This protein binds this small molecule.
Small molecule (SMILES): CC(=O)N[C@@H]1[C@@H](O)[C@H](O)[C@@H](CO)O[C@H]1O

Binding-site contacts:
Ligand atom C8 contacts residue GLN126 of chain 1.A at 3.9 Å.
Ligand atom C5 contacts residue ASN127 of chain 1.A at 3.6 Å.
Ligand atom O7 contacts residue GLN126 of chain 1.A at 4.4 Å.
Ligand atom C2 contacts residue ASN127 of chain 1.A at 2.5 Å.
Ligand atom C4 contacts residue ASN127 of chain 1.A at 4.2 Å.
Ligand atom N2 contacts residue GLN126 of chain 1.A at 4.4 Å.
Ligand atom C3 contacts residue ASN127 of chain 1.A at 3.8 Å.
Ligand atom C7 contacts residue ASN127 of chain 1.A at 3.4 Å.
Ligand atom C1 contacts residue ASN127 of chain 1.A at 1.4 Å.
Ligand atom C7 contacts residue GLN126 of chain 1.A at 4.1 Å.
Ligand atom O5 contacts residue ASN127 of chain 1.A at 2.2 Å (h-bond).
Ligand atom N2 contacts residue ASN127 of chain 1.A at 3.1 Å (h-bond).
Ligand atom O7 contacts residue ASN127 of chain 1.A at 3.1 Å (h-bond).

Sequence of chain 1.A:
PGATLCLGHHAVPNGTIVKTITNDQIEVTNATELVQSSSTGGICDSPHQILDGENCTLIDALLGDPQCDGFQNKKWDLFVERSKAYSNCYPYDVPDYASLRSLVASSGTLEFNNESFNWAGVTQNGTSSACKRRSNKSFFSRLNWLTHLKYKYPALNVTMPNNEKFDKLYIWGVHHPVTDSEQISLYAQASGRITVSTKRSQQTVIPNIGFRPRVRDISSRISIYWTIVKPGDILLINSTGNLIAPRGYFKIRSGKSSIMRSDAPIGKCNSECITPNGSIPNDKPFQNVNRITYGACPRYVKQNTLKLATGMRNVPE